Sequence of chain 1.A:
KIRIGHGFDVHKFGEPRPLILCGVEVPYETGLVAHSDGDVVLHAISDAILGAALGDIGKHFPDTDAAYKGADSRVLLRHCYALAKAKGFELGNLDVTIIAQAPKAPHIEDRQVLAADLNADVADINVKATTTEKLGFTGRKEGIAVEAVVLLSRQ

Binding-site contacts:
Ligand atom O1 contacts residue PHE141 of chain 1.C at 3.8 Å.
Ligand atom C14 contacts residue PHE141 of chain 1.B at 3.3 Å (hydrophobic).
Ligand atom C5 contacts residue THR142 of chain 1.A at 3.6 Å.
Ligand atom C12 contacts residue PHE9 of chain 1.B at 3.5 Å (hydrophobic).
Ligand atom C5 contacts residue ILE101 of chain 1.A at 3.8 Å (hydrophobic).
Ligand atom O2B contacts residue GLY140 of chain 1.A at 3.5 Å.
Ligand atom O1 contacts residue PHE141 of chain 1.A at 3.3 Å (h-bond).
Ligand atom O3B contacts residue GLY140 of chain 1.B at 3.5 Å.
Ligand atom C7 contacts residue PHE9 of chain 1.A at 3.8 Å (hydrophobic).
Ligand atom C8 contacts residue PHE9 of chain 1.A at 3.5 Å (hydrophobic).
Ligand atom O1 contacts residue GLY140 of chain 1.A at 3.3 Å.
Ligand atom O1B contacts residue GLY140 of chain 1.C at 3.3 Å.
Ligand atom C10 contacts residue PHE9 of chain 1.A at 3.6 Å (hydrophobic).
Ligand atom C6 contacts residue ALA149 of chain 1.A at 3.6 Å (hydrophobic).
Ligand atom PB contacts residue ARG144 of chain 1.B at 3.7 Å.
Ligand atom O3B contacts residue ARG144 of chain 1.A at 2.8 Å (salt-bridge).
Ligand atom O3B contacts residue ARG144 of chain 1.B at 2.7 Å (salt-bridge).
Ligand atom O1B contacts residue ARG144 of chain 1.B at 2.8 Å (salt-bridge).
Ligand atom O2B contacts residue ARG144 of chain 1.C at 2.8 Å (salt-bridge).
Ligand atom C4 contacts residue PHE141 of chain 1.C at 3.5 Å (hydrophobic).
Ligand atom O1A contacts residue PHE141 of chain 1.B at 3.8 Å.
Ligand atom C2 contacts residue PHE141 of chain 1.C at 3.8 Å (hydrophobic).
Ligand atom O3A contacts residue GLY140 of chain 1.A at 3.3 Å.
Ligand atom C2 contacts residue PHE141 of chain 1.A at 3.7 Å (hydrophobic).
Ligand atom C1 contacts residue PHE141 of chain 1.C at 3.5 Å (hydrophobic).
Ligand atom O2A contacts residue PHE141 of chain 1.B at 3.0 Å (h-bond).
Ligand atom C5 contacts residue THR136 of chain 1.A at 3.9 Å.
Ligand atom PB contacts residue ARG144 of chain 1.A at 3.8 Å.
Ligand atom O3A contacts residue PHE141 of chain 1.A at 3.5 Å (h-bond).
Ligand atom O1A contacts residue PHE141 of chain 1.C at 3.0 Å (h-bond).
Ligand atom C4 contacts residue PHE9 of chain 1.C at 3.8 Å (hydrophobic).
Ligand atom C9 contacts residue PHE9 of chain 1.A at 3.6 Å (hydrophobic).
Ligand atom PB contacts residue ARG144 of chain 1.C at 3.8 Å.
Ligand atom O1A contacts residue GLY140 of chain 1.C at 3.1 Å.
Ligand atom C11 contacts residue PHE9 of chain 1.B at 3.8 Å (hydrophobic).
Ligand atom C13 contacts residue PHE9 of chain 1.B at 3.6 Å (hydrophobic).
Ligand atom O2B contacts residue ARG144 of chain 1.A at 2.8 Å (salt-bridge).
Ligand atom C3 contacts residue PHE141 of chain 1.C at 3.8 Å (hydrophobic).
Ligand atom O1B contacts residue ARG144 of chain 1.C at 2.8 Å (salt-bridge).
Ligand atom O2A contacts residue GLY140 of chain 1.B at 3.2 Å.

Sequence of chain 1.C:
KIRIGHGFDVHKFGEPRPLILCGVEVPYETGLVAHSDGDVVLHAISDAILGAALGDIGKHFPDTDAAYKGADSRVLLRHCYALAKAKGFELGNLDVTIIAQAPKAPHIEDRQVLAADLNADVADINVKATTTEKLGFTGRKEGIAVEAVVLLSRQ

A protein and the small-molecule ligand that binds it are described below.
Small molecule (SMILES): CC(C)=CCC/C(C)=C/CC/C(C)=C/CO[P](=O)(O)OP(=O)(O)O

Sequence of chain 1.B:
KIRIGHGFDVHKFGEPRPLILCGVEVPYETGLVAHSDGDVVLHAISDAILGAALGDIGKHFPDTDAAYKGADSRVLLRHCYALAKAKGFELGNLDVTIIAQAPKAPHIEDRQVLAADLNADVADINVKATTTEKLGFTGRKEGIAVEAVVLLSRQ